Binding-site contacts:
Ligand atom N2 contacts residue ASP45 of chain 3.A at 3.5 Å (salt-bridge).
Ligand atom O7 contacts residue HIS223 of chain 3.A at 3.3 Å.
Ligand atom C26 contacts residue HIS223 of chain 3.A at 3.4 Å.
Ligand atom N10 contacts residue TYR163 of chain 3.A at 3.5 Å (h-bond).
Ligand atom O5 contacts residue TYR163 of chain 3.A at 3.3 Å (h-bond).
Ligand atom N6 contacts residue TYR75 of chain 3.A at 3.5 Å (h-bond).
Ligand atom N5 contacts residue PHE74 of chain 3.A at 3.4 Å.
Ligand atom C19 contacts residue GLU123 of chain 3.A at 3.2 Å.
Ligand atom N11 contacts residue SER166 of chain 3.A at 3.0 Å (h-bond).
Ligand atom O1 contacts residue ILE187 of chain 2.A at 3.5 Å.
Ligand atom O5 contacts residue ALA162 of chain 3.A at 3.2 Å.
Ligand atom C10 contacts residue PHE74 of chain 3.A at 3.5 Å (hydrophobic).
Ligand atom O6 contacts residue GLU123 of chain 3.A at 2.6 Å (salt-bridge).
Ligand atom C8 contacts residue ALA162 of chain 3.A at 3.6 Å (hydrophobic).
Ligand atom C3 contacts residue ILE187 of chain 2.A at 3.6 Å (hydrophobic).
Ligand atom C21 contacts residue TYR163 of chain 3.A at 3.7 Å (hydrophobic).
Ligand atom C11 contacts residue ALA162 of chain 3.A at 3.6 Å (hydrophobic).
Ligand atom O5 contacts residue GLU123 of chain 3.A at 2.5 Å (salt-bridge).
Ligand atom C18 contacts residue GLU123 of chain 3.A at 3.3 Å.
Ligand atom N6 contacts residue SER158 of chain 3.A at 3.0 Å (h-bond).
Ligand atom C10 contacts residue THR161 of chain 3.A at 3.2 Å.
Ligand atom C9 contacts residue ASP45 of chain 3.A at 3.7 Å.
Ligand atom N12 contacts residue TYR163 of chain 3.A at 3.6 Å.
Ligand atom O5 contacts residue ASN122 of chain 3.A at 3.6 Å.
Ligand atom C11 contacts residue THR161 of chain 3.A at 3.6 Å.
Ligand atom N5 contacts residue THR161 of chain 3.A at 2.6 Å (h-bond).
Ligand atom O contacts residue TYR192 of chain 2.A at 3.7 Å.
Ligand atom N12 contacts residue ALA185 of chain 2.A at 2.9 Å (h-bond).
Ligand atom C5 contacts residue ASP45 of chain 3.A at 3.6 Å.
Ligand atom O6 contacts residue ASN122 of chain 3.A at 3.2 Å (h-bond).
Ligand atom O8 contacts residue HIS223 of chain 3.A at 3.3 Å.
Ligand atom N3 contacts residue ASN122 of chain 3.A at 3.0 Å (h-bond).
Ligand atom C12 contacts residue ASP45 of chain 3.A at 3.6 Å.
Ligand atom C24 contacts residue TYR163 of chain 3.A at 3.6 Å (hydrophobic).
Ligand atom N12 contacts residue ASP150 of chain 2.A at 3.0 Å (salt-bridge).
Ligand atom N6 contacts residue ASN122 of chain 3.A at 3.0 Å (h-bond).
Ligand atom C23 contacts residue SER166 of chain 3.A at 3.1 Å.
Ligand atom C14 contacts residue GLY46 of chain 3.A at 3.7 Å.
Ligand atom O7 contacts residue GLY46 of chain 3.A at 3.6 Å.
Ligand atom O2 contacts residue ASP45 of chain 3.A at 2.8 Å (salt-bridge).

Sequence of chain 2.A:
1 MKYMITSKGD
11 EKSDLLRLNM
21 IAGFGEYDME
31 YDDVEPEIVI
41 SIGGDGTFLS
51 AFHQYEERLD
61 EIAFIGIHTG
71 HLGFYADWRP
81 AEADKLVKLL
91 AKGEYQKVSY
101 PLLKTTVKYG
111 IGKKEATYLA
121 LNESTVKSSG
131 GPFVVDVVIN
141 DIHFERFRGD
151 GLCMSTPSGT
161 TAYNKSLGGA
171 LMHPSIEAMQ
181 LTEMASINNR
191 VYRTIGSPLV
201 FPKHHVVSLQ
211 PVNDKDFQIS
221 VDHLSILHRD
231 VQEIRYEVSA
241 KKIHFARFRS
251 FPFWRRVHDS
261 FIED

This small molecule binds to this protein.
Small molecule (SMILES): NCC(=O)NC[C@H]1O[C@@H](n2c(C#CCN(CC(=O)O)C[C@H]3O[C@@H](n4cnc5c(N)ncnc54)[C@H](O)[C@@H]3O)nc3c(N)ncnc32)[C@H](O)[C@@H]1O

Sequence of chain 3.A:
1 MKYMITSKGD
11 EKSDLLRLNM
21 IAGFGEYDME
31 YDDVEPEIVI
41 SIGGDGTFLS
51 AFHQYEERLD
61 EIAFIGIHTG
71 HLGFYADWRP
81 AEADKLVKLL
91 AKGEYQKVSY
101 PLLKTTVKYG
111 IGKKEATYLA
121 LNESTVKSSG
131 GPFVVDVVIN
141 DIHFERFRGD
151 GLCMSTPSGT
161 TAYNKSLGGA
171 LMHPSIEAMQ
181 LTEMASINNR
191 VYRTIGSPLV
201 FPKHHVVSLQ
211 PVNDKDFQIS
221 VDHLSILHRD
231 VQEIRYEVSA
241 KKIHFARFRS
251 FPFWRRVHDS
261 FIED